Binding-site contacts:
Ligand atom C2B contacts residue PRO424 of chain 1.B at 3.9 Å (hydrophobic).
Ligand atom O1B contacts residue PRO424 of chain 1.B at 3.4 Å.
Ligand atom O1 contacts residue THR419 of chain 1.B at 4.0 Å.
Ligand atom O11 contacts residue PHE487 of chain 1.B at 4.0 Å.
Ligand atom O42 contacts residue ARG584 of chain 1.B at 2.9 Å (salt-bridge).
Ligand atom C1B contacts residue PRO424 of chain 1.B at 4.0 Å (hydrophobic).
Ligand atom C1B contacts residue GLY417 of chain 1.B at 3.5 Å.
Ligand atom C2B contacts residue PHE487 of chain 1.B at 4.1 Å (hydrophobic).
Ligand atom C6A contacts residue PHE487 of chain 1.B at 3.7 Å (hydrophobic).
Ligand atom O53 contacts residue ARG302 of chain 1.B at 3.0 Å (salt-bridge).
Ligand atom O1A contacts residue PHE487 of chain 1.B at 3.9 Å.
Ligand atom O1B contacts residue PHE416 of chain 1.B at 2.7 Å (h-bond).
Ligand atom C3B contacts residue PHE416 of chain 1.B at 3.4 Å (hydrophobic).
Ligand atom C1B contacts residue PHE416 of chain 1.B at 3.5 Å (hydrophobic).
Ligand atom C5A contacts residue MET491 of chain 1.B at 4.0 Å (hydrophobic).
Ligand atom C5B contacts residue PHE487 of chain 1.B at 3.6 Å (hydrophobic).
Ligand atom O52 contacts residue ARG302 of chain 1.B at 3.0 Å (salt-bridge).
Ligand atom O1B contacts residue GLY417 of chain 1.B at 2.9 Å (h-bond).
Ligand atom C4 contacts residue LYS484 of chain 1.B at 3.7 Å.
Ligand atom C6B contacts residue PHE487 of chain 1.B at 4.0 Å (hydrophobic).
Ligand atom C5B contacts residue PRO424 of chain 1.B at 3.9 Å (hydrophobic).
Ligand atom P4 contacts residue ARG584 of chain 1.B at 3.4 Å.
Ligand atom O12 contacts residue PHE487 of chain 1.B at 3.8 Å.
Ligand atom O51 contacts residue ARG305 of chain 1.B at 3.7 Å.
Ligand atom C6 contacts residue LYS484 of chain 1.B at 3.8 Å.
Ligand atom C2B contacts residue PHE416 of chain 1.B at 4.0 Å (hydrophobic).
Ligand atom O1 contacts residue LYS484 of chain 1.B at 4.1 Å.
Ligand atom C5A contacts residue PHE487 of chain 1.B at 3.5 Å (hydrophobic).
Ligand atom C6A contacts residue MET491 of chain 1.B at 4.0 Å (hydrophobic).
Ligand atom C5 contacts residue LYS484 of chain 1.B at 3.8 Å.
Ligand atom O52 contacts residue ARG305 of chain 1.B at 2.8 Å (salt-bridge).
Ligand atom C7B contacts residue PHE487 of chain 1.B at 3.5 Å (hydrophobic).
Ligand atom O5 contacts residue LYS484 of chain 1.B at 3.2 Å (salt-bridge).
Ligand atom O12 contacts residue THR419 of chain 1.B at 3.7 Å.
Ligand atom P5 contacts residue ARG305 of chain 1.B at 3.8 Å.
Ligand atom O3C contacts residue GLY417 of chain 1.B at 3.5 Å (h-bond).
Ligand atom P5 contacts residue ARG302 of chain 1.B at 3.5 Å.
Ligand atom O43 contacts residue ARG584 of chain 1.B at 2.8 Å (salt-bridge).
Ligand atom C4A contacts residue PHE487 of chain 1.B at 3.7 Å (hydrophobic).
Ligand atom C3A contacts residue PHE487 of chain 1.B at 3.9 Å (hydrophobic).

Sequence of chain 1.B:
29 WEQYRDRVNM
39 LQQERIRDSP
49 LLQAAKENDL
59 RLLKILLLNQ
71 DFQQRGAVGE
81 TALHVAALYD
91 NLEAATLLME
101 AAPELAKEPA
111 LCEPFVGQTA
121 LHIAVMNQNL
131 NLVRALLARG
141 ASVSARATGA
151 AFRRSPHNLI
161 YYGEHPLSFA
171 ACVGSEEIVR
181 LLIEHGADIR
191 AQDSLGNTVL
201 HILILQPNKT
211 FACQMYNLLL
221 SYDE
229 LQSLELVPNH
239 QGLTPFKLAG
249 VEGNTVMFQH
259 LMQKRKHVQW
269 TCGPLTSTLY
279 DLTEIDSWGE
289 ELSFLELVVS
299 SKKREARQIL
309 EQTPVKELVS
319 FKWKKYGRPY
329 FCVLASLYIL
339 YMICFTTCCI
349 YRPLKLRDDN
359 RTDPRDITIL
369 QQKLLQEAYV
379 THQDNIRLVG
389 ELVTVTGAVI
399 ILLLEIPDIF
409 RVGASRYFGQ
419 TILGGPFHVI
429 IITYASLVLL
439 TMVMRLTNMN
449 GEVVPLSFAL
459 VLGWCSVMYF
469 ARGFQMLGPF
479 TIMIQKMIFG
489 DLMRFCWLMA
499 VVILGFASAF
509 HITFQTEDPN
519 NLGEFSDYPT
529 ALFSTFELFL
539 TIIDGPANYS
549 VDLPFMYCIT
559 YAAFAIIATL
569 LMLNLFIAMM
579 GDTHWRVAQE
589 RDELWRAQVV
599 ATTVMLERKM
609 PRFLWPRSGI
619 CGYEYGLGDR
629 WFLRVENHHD

The small molecule below binds the protein below.
Small molecule (SMILES): CCCCCCCC(=O)OC[C@H](COP(=O)(O)O[C@@H]1[C@H](O)[C@H](O)[C@@H](OP(=O)(O)O)[C@H](OP(=O)(O)O)[C@H]1O)OC(=O)CCCCCCC